Sequence of chain 1.B:
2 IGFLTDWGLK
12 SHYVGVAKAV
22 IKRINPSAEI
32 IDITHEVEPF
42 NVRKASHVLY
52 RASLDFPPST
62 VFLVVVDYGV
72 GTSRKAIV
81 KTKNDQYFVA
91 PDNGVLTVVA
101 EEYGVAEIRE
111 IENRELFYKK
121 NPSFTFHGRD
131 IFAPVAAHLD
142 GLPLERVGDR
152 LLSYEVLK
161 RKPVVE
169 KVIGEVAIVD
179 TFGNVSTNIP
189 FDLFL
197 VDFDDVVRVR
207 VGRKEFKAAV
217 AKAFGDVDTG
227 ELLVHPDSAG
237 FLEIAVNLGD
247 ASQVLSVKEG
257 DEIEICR

Sequence of chain 1.C:
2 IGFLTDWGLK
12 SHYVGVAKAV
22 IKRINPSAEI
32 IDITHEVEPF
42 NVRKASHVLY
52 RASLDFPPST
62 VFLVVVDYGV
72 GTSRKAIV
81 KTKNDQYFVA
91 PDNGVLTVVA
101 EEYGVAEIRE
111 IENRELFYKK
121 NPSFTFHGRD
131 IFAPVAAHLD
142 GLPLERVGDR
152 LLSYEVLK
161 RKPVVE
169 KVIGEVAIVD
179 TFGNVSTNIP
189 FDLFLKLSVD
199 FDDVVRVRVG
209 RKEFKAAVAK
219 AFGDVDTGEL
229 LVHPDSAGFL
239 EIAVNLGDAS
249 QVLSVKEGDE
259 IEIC

Binding-site contacts:
Ligand atom N9 contacts residue PHE220 of chain 1.C at 3.5 Å.
Ligand atom O3' contacts residue ASP68 of chain 1.B at 2.8 Å (salt-bridge).
Ligand atom O3' contacts residue TRP8 of chain 1.B at 3.3 Å (h-bond).
Ligand atom C4 contacts residue PHE41 of chain 1.B at 3.4 Å (hydrophobic).
Ligand atom N7 contacts residue PHE220 of chain 1.C at 3.4 Å.
Ligand atom C2 contacts residue PHE220 of chain 1.C at 3.7 Å (hydrophobic).
Ligand atom N1 contacts residue PHE220 of chain 1.C at 3.6 Å.
Ligand atom C1' contacts residue ASP68 of chain 1.B at 3.4 Å.
Ligand atom C3' contacts residue ASP7 of chain 1.B at 3.3 Å.
Ligand atom O2' contacts residue PHE41 of chain 1.B at 3.6 Å.
Ligand atom C2' contacts residue PHE180 of chain 1.C at 3.7 Å (hydrophobic).
Ligand atom O2' contacts residue TYR69 of chain 1.B at 3.6 Å (h-bond).
Ligand atom C8 contacts residue PHE180 of chain 1.C at 3.6 Å (hydrophobic).
Ligand atom C6 contacts residue PHE220 of chain 1.C at 3.6 Å (hydrophobic).
Ligand atom C8 contacts residue PHE220 of chain 1.C at 3.6 Å (hydrophobic).
Ligand atom N7 contacts residue PHE180 of chain 1.C at 3.7 Å.
Ligand atom O2' contacts residue ASP68 of chain 1.B at 3.5 Å (salt-bridge).
Ligand atom C5' contacts residue TRP8 of chain 1.B at 3.7 Å (hydrophobic).
Ligand atom O5' contacts residue THR125 of chain 1.B at 2.7 Å (h-bond).
Ligand atom N3 contacts residue PHE220 of chain 1.C at 3.6 Å.
Ligand atom C5 contacts residue PHE220 of chain 1.C at 3.5 Å (hydrophobic).
Ligand atom C3' contacts residue TRP8 of chain 1.B at 3.6 Å (hydrophobic).
Ligand atom N6 contacts residue ASN182 of chain 1.C at 3.1 Å (h-bond).
Ligand atom C2 contacts residue PHE41 of chain 1.B at 3.7 Å (hydrophobic).
Ligand atom C4' contacts residue ASP68 of chain 1.B at 3.6 Å.
Ligand atom N6 contacts residue VAL242 of chain 1.C at 2.9 Å (h-bond).
Ligand atom N7 contacts residue ASN182 of chain 1.C at 3.1 Å (h-bond).
Ligand atom C2' contacts residue ASP7 of chain 1.B at 3.6 Å.
Ligand atom O2' contacts residue ASP7 of chain 1.B at 2.8 Å (salt-bridge).
Ligand atom C5 contacts residue PHE41 of chain 1.B at 3.5 Å (hydrophobic).
Ligand atom O4' contacts residue ASP68 of chain 1.B at 3.6 Å.
Ligand atom C2 contacts residue LEU244 of chain 1.C at 3.5 Å (hydrophobic).
Ligand atom N3 contacts residue PHE41 of chain 1.B at 3.5 Å.
Ligand atom O3' contacts residue ASP7 of chain 1.B at 2.8 Å (salt-bridge).
Ligand atom C4 contacts residue PHE220 of chain 1.C at 3.4 Å (hydrophobic).
Ligand atom O5' contacts residue PHE126 of chain 1.B at 3.5 Å.
Ligand atom O3' contacts residue VAL67 of chain 1.B at 3.6 Å.
Ligand atom N1 contacts residue LEU244 of chain 1.C at 2.9 Å (h-bond).
Ligand atom O3' contacts residue VAL66 of chain 1.B at 3.4 Å (h-bond).
Ligand atom N3 contacts residue TYR69 of chain 1.B at 3.3 Å.

This small molecule binds to this protein.
Small molecule (SMILES): Nc1ncnc2c1ncn2[C@@H]1O[C@H](CO)[C@@H](O)[C@H]1O